The protein below binds the small molecule below.
Small molecule (SMILES): CC[C@H](C)[C@H](NC(=O)[C@H](CO)NC(=O)[C@H](CCCN=C(N)N)NC(=O)[C@@H](NC(=O)[C@@H]1CCCN1C(=O)[C@@H]1CCCN1C(=O)[C@H](C)N)C(C)C)C(=O)N[C@H](C=O)Cc1ccc(O)cc1

Sequence of chain 2.W:
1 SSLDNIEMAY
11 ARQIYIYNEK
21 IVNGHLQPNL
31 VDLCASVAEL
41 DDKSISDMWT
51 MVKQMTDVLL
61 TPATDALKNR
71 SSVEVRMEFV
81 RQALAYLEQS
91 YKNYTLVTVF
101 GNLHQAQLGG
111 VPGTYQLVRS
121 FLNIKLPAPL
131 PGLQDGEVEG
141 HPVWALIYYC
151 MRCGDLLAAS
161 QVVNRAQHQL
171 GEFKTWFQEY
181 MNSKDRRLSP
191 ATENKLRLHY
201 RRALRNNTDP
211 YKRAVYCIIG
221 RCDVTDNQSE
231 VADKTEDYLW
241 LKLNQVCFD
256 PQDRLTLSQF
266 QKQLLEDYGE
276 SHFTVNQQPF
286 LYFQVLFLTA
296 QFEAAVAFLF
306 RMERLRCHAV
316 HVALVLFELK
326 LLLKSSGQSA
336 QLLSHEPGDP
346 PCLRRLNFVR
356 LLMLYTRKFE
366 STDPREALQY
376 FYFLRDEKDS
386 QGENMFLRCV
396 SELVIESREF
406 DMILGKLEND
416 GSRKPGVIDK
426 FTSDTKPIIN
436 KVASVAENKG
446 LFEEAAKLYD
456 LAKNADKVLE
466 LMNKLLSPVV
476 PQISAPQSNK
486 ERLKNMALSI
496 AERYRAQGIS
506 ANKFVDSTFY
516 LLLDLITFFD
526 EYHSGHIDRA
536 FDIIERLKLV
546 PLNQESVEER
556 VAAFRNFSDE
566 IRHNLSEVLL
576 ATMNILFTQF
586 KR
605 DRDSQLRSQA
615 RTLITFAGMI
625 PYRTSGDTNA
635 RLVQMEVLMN

Binding-site contacts:
Ligand atom CG2 contacts residue PHE278 of chain 2.W at 3.7 Å (hydrophobic).
Ligand atom CA contacts residue THR235 of chain 2.W at 3.6 Å.
Ligand atom O contacts residue THR235 of chain 2.W at 3.1 Å (h-bond).
Ligand atom C contacts residue ASN281 of chain 2.W at 3.8 Å.
Ligand atom CD contacts residue HIS277 of chain 2.W at 3.9 Å.
Ligand atom CG2 contacts residue HIS277 of chain 2.W at 3.3 Å.
Ligand atom CA contacts residue ASN227 of chain 2.W at 3.7 Å.
Ligand atom O contacts residue HIS277 of chain 2.W at 3.4 Å.
Ligand atom CG contacts residue TYR273 of chain 2.W at 3.6 Å (hydrophobic).
Ligand atom CD1 contacts residue TYR91 of chain 2.W at 3.9 Å (hydrophobic).
Ligand atom CG2 contacts residue ASN281 of chain 2.W at 3.6 Å.
Ligand atom CG2 contacts residue LEU286 of chain 2.W at 3.7 Å (hydrophobic).
Ligand atom O contacts residue ASN227 of chain 2.W at 3.6 Å.
Ligand atom CB contacts residue HIS277 of chain 2.W at 3.7 Å.
Ligand atom O contacts residue THR235 of chain 2.W at 3.0 Å (h-bond).
Ligand atom O contacts residue LYS234 of chain 2.W at 3.6 Å.
Ligand atom O contacts residue TYR94 of chain 2.W at 2.9 Å.
Ligand atom C contacts residue ASN227 of chain 2.W at 3.5 Å.
Ligand atom O contacts residue ASN281 of chain 2.W at 2.6 Å (h-bond).
Ligand atom C contacts residue LEU286 of chain 2.W at 3.8 Å (hydrophobic).
Ligand atom CB contacts residue ASP233 of chain 2.W at 3.0 Å.
Ligand atom CG contacts residue ASP233 of chain 2.W at 3.0 Å.
Ligand atom C contacts residue TYR94 of chain 2.W at 4.0 Å (hydrophobic).
Ligand atom CG contacts residue LYS234 of chain 2.W at 3.3 Å.
Ligand atom CD1 contacts residue TYR94 of chain 2.W at 3.5 Å (hydrophobic).
Ligand atom N contacts residue THR235 of chain 2.W at 3.9 Å.
Ligand atom CG1 contacts residue VAL280 of chain 2.W at 4.0 Å (hydrophobic).
Ligand atom CB contacts residue TYR238 of chain 2.W at 3.6 Å (hydrophobic).
Ligand atom C contacts residue THR235 of chain 2.W at 3.6 Å.
Ligand atom C contacts residue THR235 of chain 2.W at 3.6 Å.
Ligand atom N contacts residue ASN227 of chain 2.W at 3.0 Å (h-bond).
Ligand atom N contacts residue TYR273 of chain 2.W at 3.9 Å.
Ligand atom N contacts residue THR235 of chain 2.W at 3.5 Å (h-bond).
Ligand atom CG2 contacts residue GLU236 of chain 2.W at 3.3 Å.
Ligand atom CD contacts residue TYR273 of chain 2.W at 3.3 Å (hydrophobic).
Ligand atom CG contacts residue HIS277 of chain 2.W at 3.8 Å.
Ligand atom O contacts residue LEU286 of chain 2.W at 3.2 Å.
Ligand atom C contacts residue THR235 of chain 2.W at 3.6 Å.
Ligand atom CG1 contacts residue TYR94 of chain 2.W at 3.8 Å (hydrophobic).
Ligand atom CB contacts residue LEU286 of chain 2.W at 3.9 Å (hydrophobic).